Sequence of chain 3.A:
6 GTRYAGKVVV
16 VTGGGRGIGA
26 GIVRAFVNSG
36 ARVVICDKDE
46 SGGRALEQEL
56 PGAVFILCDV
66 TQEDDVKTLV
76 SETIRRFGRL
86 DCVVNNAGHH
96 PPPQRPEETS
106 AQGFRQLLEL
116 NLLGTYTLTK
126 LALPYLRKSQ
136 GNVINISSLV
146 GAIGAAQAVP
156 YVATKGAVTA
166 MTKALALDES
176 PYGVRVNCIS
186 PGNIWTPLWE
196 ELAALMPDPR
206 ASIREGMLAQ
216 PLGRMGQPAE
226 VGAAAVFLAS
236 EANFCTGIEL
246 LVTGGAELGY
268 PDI

Binding-site contacts:
Ligand atom F contacts residue SER143 of chain 2.A at 3.0 Å.
Ligand atom C8 contacts residue LEU197 of chain 2.A at 3.6 Å (hydrophobic).
Ligand atom C2 contacts residue MET201 of chain 2.A at 3.9 Å (hydrophobic).
Ligand atom C10 contacts residue NAD1 of chain 2.B at 3.8 Å.
Ligand atom F contacts residue PRO186 of chain 2.A at 3.6 Å.
Ligand atom C7 contacts residue TRP194 of chain 2.A at 3.4 Å (hydrophobic).
Ligand atom O1 contacts residue LEU193 of chain 2.A at 3.7 Å.
Ligand atom C9 contacts residue HIS95 of chain 2.A at 3.9 Å.
Ligand atom C13 contacts residue NAD1 of chain 2.B at 3.4 Å.
Ligand atom F contacts residue NAD1 of chain 2.B at 3.6 Å.
Ligand atom O3 contacts residue ALA151 of chain 2.A at 2.6 Å (h-bond).
Ligand atom C11 contacts residue ASN188 of chain 2.A at 3.4 Å.
Ligand atom O1 contacts residue HIS95 of chain 2.A at 3.7 Å.
Ligand atom C8 contacts residue TRP194 of chain 2.A at 3.9 Å (hydrophobic).
Ligand atom C12 contacts residue TYR255 of chain 3.A at 3.4 Å (hydrophobic).
Ligand atom O2 contacts residue NAD1 of chain 2.B at 2.9 Å.
Ligand atom C7 contacts residue LEU197 of chain 2.A at 3.5 Å (hydrophobic).
Ligand atom O1 contacts residue LEU197 of chain 2.A at 3.8 Å.
Ligand atom C14 contacts residue SER143 of chain 2.A at 3.5 Å.
Ligand atom O3 contacts residue ALA153 of chain 2.A at 3.8 Å.
Ligand atom C13 contacts residue TYR255 of chain 3.A at 3.6 Å (hydrophobic).
Ligand atom C17 contacts residue ALA151 of chain 2.A at 3.7 Å (hydrophobic).
Ligand atom C16 contacts residue HIS95 of chain 2.A at 3.8 Å.
Ligand atom F contacts residue TYR255 of chain 3.A at 2.9 Å.
Ligand atom C14 contacts residue TYR156 of chain 2.A at 3.4 Å (hydrophobic).
Ligand atom C11 contacts residue NAD1 of chain 2.B at 3.7 Å.
Ligand atom C12 contacts residue ASN188 of chain 2.A at 3.4 Å.
Ligand atom O contacts residue GLN152 of chain 2.A at 3.7 Å.
Ligand atom C6 contacts residue TRP194 of chain 2.A at 3.3 Å (hydrophobic).
Ligand atom C15 contacts residue TYR156 of chain 2.A at 3.6 Å (hydrophobic).
Ligand atom C contacts residue ALA151 of chain 2.A at 3.9 Å (hydrophobic).
Ligand atom C15 contacts residue HIS95 of chain 2.A at 3.5 Å.
Ligand atom O contacts residue ALA151 of chain 2.A at 3.2 Å (h-bond).
Ligand atom C13 contacts residue SER143 of chain 2.A at 3.7 Å.
Ligand atom C6 contacts residue LEU197 of chain 2.A at 3.7 Å (hydrophobic).
Ligand atom O2 contacts residue SER143 of chain 2.A at 2.5 Å (h-bond).
Ligand atom C15 contacts residue NAD1 of chain 2.B at 3.6 Å.
Ligand atom F contacts residue VAL145 of chain 2.A at 3.6 Å.
Ligand atom O2 contacts residue TYR156 of chain 2.A at 2.4 Å (h-bond).
Ligand atom C14 contacts residue NAD1 of chain 2.B at 3.2 Å.

This small molecule binds to this protein.
Small molecule (SMILES): O=C(c1ccc(F)c(O)c1)c1cccc(-c2ccc(O)c(O)c2)n1

Sequence of chain 2.A:
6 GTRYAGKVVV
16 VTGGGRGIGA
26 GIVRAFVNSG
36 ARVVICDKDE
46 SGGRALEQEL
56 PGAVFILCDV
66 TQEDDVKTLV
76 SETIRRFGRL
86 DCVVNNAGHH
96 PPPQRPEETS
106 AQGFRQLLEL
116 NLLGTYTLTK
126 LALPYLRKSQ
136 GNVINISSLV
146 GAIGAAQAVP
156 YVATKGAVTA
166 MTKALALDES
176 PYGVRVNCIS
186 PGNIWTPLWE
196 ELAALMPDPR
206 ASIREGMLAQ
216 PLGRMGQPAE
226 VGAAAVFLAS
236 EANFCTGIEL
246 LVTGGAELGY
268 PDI